The small molecule below binds the protein below.
Small molecule (SMILES): CC(C)[C@H](N)C(=O)O

Sequence of chain 1.C:
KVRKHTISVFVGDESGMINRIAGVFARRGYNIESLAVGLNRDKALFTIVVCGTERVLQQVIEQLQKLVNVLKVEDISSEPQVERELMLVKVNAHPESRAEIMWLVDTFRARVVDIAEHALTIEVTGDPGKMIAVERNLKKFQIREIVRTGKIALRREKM

Sequence of chain 1.D:
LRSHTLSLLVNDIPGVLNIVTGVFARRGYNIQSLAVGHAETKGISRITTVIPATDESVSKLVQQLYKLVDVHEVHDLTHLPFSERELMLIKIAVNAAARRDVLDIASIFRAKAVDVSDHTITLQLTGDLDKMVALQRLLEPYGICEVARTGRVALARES

Binding-site contacts:
Ligand atom OXT contacts residue LEU333 of chain 1.D at 3.1 Å (h-bond).
Ligand atom C contacts residue LEU333 of chain 1.D at 4.2 Å (hydrophobic).
Ligand atom CB contacts residue VAL332 of chain 1.D at 3.8 Å (hydrophobic).
Ligand atom CA contacts residue ILE114 of chain 1.C at 4.0 Å (hydrophobic).
Ligand atom O contacts residue ILE114 of chain 1.C at 3.2 Å (h-bond).
Ligand atom C contacts residue PRO330 of chain 1.D at 4.4 Å (hydrophobic).
Ligand atom CB contacts residue LEU333 of chain 1.D at 4.2 Å (hydrophobic).
Ligand atom CG1 contacts residue SER361 of chain 1.D at 3.6 Å.
Ligand atom CB contacts residue ILE114 of chain 1.C at 4.2 Å (hydrophobic).
Ligand atom CG1 contacts residue ASP328 of chain 1.D at 3.4 Å.
Ligand atom OXT contacts residue ILE329 of chain 1.D at 3.7 Å.
Ligand atom CB contacts residue VAL352 of chain 1.D at 4.5 Å (hydrophobic).
Ligand atom CB contacts residue ASP328 of chain 1.D at 4.2 Å.
Ligand atom N contacts residue ILE329 of chain 1.D at 4.5 Å.
Ligand atom OXT contacts residue GLY331 of chain 1.D at 3.2 Å (h-bond).
Ligand atom OXT contacts residue VAL332 of chain 1.D at 2.9 Å (h-bond).
Ligand atom C contacts residue ASN113 of chain 1.C at 3.6 Å.
Ligand atom N contacts residue ASN113 of chain 1.C at 2.7 Å (h-bond).
Ligand atom C contacts residue ILE114 of chain 1.C at 4.2 Å (hydrophobic).
Ligand atom N contacts residue ILE114 of chain 1.C at 3.0 Å (h-bond).
Ligand atom C contacts residue GLY331 of chain 1.D at 3.5 Å.
Ligand atom O contacts residue PRO330 of chain 1.D at 4.0 Å.
Ligand atom CG2 contacts residue LEU333 of chain 1.D at 4.0 Å (hydrophobic).
Ligand atom O contacts residue TYR112 of chain 1.C at 3.9 Å.
Ligand atom CA contacts residue ILE329 of chain 1.D at 3.8 Å (hydrophobic).
Ligand atom CA contacts residue ASN113 of chain 1.C at 3.6 Å.
Ligand atom CG1 contacts residue VAL326 of chain 1.D at 4.0 Å (hydrophobic).
Ligand atom CA contacts residue ASP328 of chain 1.D at 3.8 Å.
Ligand atom C contacts residue VAL332 of chain 1.D at 3.9 Å (hydrophobic).
Ligand atom CG2 contacts residue VAL352 of chain 1.D at 3.9 Å (hydrophobic).
Ligand atom CG1 contacts residue VAL332 of chain 1.D at 4.1 Å (hydrophobic).
Ligand atom OXT contacts residue PRO330 of chain 1.D at 4.3 Å.
Ligand atom O contacts residue ASN113 of chain 1.C at 3.0 Å (h-bond).
Ligand atom N contacts residue ASP328 of chain 1.D at 3.0 Å (salt-bridge).
Ligand atom O contacts residue GLY331 of chain 1.D at 3.4 Å (h-bond).
Ligand atom CA contacts residue VAL332 of chain 1.D at 3.8 Å (hydrophobic).
Ligand atom CG2 contacts residue ILE114 of chain 1.C at 3.5 Å (hydrophobic).
Ligand atom O contacts residue ILE329 of chain 1.D at 4.0 Å.
Ligand atom C contacts residue ILE329 of chain 1.D at 3.6 Å (hydrophobic).
Ligand atom CG1 contacts residue VAL352 of chain 1.D at 3.9 Å (hydrophobic).